Sequence of chain 1.G:
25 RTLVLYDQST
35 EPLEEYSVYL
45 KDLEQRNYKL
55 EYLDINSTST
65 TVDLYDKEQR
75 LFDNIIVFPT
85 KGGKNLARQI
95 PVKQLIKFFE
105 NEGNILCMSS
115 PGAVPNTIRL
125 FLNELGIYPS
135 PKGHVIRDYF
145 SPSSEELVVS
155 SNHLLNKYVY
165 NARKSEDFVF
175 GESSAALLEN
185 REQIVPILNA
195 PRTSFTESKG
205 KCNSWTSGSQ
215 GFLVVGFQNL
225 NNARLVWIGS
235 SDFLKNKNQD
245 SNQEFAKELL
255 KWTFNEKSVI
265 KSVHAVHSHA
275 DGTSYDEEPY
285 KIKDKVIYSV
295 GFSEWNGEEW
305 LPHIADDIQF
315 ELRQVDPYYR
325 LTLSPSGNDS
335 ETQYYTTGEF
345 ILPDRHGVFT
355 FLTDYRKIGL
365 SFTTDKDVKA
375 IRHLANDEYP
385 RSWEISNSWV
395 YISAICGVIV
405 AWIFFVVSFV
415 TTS

Sequence of chain 1.H:
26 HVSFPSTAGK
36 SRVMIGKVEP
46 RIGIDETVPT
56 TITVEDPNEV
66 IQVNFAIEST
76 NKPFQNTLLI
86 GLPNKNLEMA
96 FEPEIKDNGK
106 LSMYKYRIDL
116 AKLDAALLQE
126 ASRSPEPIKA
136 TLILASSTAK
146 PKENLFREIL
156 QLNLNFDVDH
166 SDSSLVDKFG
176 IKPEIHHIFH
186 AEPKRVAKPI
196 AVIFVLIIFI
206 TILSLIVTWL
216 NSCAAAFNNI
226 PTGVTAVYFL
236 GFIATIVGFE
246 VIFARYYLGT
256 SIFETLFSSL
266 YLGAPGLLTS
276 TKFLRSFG

Sequence of chain 1.B:
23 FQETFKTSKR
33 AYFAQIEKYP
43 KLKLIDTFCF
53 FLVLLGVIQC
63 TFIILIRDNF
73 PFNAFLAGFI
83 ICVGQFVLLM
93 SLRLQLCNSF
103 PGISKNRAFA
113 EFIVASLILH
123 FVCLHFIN

Binding-site contacts:
Ligand atom O77 contacts residue PHE74 of chain 1.B at 4.3 Å.
Ligand atom C37 contacts residue TYR383 of chain 1.G at 4.4 Å (hydrophobic).
Ligand atom C17 contacts residue PHE74 of chain 1.B at 4.4 Å (hydrophobic).
Ligand atom C14 contacts residue ARG262 of chain 1.F at 3.6 Å.
Ligand atom O44 contacts residue PHE72 of chain 1.B at 3.4 Å.
Ligand atom O78 contacts residue PHE72 of chain 1.B at 2.8 Å (h-bond).
Ligand atom O77 contacts residue ASN75 of chain 1.B at 4.3 Å.
Ligand atom O78 contacts residue PHE74 of chain 1.B at 3.3 Å.
Ligand atom C06 contacts residue ILE261 of chain 1.F at 3.6 Å (hydrophobic).
Ligand atom C27 contacts residue PHE74 of chain 1.B at 4.5 Å (hydrophobic).
Ligand atom O77 contacts residue PHE72 of chain 1.B at 3.3 Å (h-bond).
Ligand atom O78 contacts residue ASN71 of chain 1.B at 3.8 Å.
Ligand atom C38 contacts residue PHE72 of chain 1.B at 4.2 Å (hydrophobic).
Ligand atom O84 contacts residue ILE261 of chain 1.F at 4.3 Å.
Ligand atom C18 contacts residue ASN71 of chain 1.B at 3.7 Å.
Ligand atom C27 contacts residue PHE72 of chain 1.B at 3.6 Å (hydrophobic).
Ligand atom C83 contacts residue ILE261 of chain 1.F at 4.2 Å (hydrophobic).
Ligand atom C13 contacts residue ARG262 of chain 1.F at 3.9 Å.
Ligand atom C15 contacts residue PHE74 of chain 1.B at 4.5 Å (hydrophobic).
Ligand atom C85 contacts residue ILE261 of chain 1.F at 3.7 Å (hydrophobic).
Ligand atom C17 contacts residue ASN71 of chain 1.B at 3.7 Å.
Ligand atom O43 contacts residue PRO188 of chain 1.H at 4.5 Å.
Ligand atom O79 contacts residue PHE258 of chain 1.F at 4.0 Å.
Ligand atom C07 contacts residue ILE261 of chain 1.F at 4.4 Å (hydrophobic).
Ligand atom C37 contacts residue PHE72 of chain 1.B at 4.4 Å (hydrophobic).
Ligand atom C19 contacts residue PHE74 of chain 1.B at 4.4 Å (hydrophobic).
Ligand atom C19 contacts residue ASN71 of chain 1.B at 4.2 Å.
Ligand atom C11 contacts residue PHE74 of chain 1.B at 4.3 Å (hydrophobic).
Ligand atom O77 contacts residue PRO73 of chain 1.B at 4.4 Å.
Ligand atom C24 contacts residue ASN71 of chain 1.B at 4.1 Å.
Ligand atom C23 contacts residue PHE74 of chain 1.B at 4.4 Å (hydrophobic).
Ligand atom C28 contacts residue PHE72 of chain 1.B at 4.0 Å (hydrophobic).

Sequence of chain 1.F:
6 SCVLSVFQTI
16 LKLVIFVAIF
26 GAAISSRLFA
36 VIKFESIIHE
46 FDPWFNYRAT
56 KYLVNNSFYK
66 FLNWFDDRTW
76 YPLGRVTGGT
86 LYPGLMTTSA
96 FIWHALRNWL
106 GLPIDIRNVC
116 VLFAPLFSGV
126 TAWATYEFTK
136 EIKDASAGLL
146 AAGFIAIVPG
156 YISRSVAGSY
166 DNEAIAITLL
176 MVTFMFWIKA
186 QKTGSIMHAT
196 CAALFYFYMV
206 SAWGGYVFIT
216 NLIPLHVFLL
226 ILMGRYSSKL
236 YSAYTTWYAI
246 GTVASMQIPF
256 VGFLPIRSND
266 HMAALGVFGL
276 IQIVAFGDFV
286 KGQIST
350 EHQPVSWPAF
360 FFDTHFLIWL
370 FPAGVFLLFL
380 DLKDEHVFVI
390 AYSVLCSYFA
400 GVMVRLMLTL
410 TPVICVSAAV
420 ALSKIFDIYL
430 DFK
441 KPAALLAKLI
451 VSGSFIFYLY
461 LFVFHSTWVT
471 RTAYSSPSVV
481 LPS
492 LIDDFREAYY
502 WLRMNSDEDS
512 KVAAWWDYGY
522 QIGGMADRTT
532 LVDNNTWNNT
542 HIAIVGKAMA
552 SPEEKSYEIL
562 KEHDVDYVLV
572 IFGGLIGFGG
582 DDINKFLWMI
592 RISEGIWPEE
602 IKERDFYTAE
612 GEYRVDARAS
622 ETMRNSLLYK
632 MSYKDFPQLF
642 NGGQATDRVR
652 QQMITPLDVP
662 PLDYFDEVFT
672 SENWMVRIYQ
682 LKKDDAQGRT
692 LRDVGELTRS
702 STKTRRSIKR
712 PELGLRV

The protein below binds the small molecule below.
Small molecule (SMILES): C[C@@H]1CC[C@@]2(OC1)O[C@H]1[C@@H](O)[C@H]3[C@@H]4CC[C@H]5C[C@@H](O[C@@H]6O[C@H](CO)[C@H](O[C@@H]7O[C@H](CO)[C@@H](O)[C@H](O[C@@H]8OC[C@@H](O)[C@H](O)[C@H]8O)[C@H]7O[C@@H]7O[C@H](CO)[C@H](O)[C@H](O[C@@H]8O[C@H](CO)[C@@H](O)[C@H](O)[C@H]8O)[C@H]7O)[C@H](O)[C@H]6O)[C@H](O)C[C@]5(C)[C@H]4CC[C@]3(C)[C@H]1[C@@H]2C